Sequence of chain 1.D:
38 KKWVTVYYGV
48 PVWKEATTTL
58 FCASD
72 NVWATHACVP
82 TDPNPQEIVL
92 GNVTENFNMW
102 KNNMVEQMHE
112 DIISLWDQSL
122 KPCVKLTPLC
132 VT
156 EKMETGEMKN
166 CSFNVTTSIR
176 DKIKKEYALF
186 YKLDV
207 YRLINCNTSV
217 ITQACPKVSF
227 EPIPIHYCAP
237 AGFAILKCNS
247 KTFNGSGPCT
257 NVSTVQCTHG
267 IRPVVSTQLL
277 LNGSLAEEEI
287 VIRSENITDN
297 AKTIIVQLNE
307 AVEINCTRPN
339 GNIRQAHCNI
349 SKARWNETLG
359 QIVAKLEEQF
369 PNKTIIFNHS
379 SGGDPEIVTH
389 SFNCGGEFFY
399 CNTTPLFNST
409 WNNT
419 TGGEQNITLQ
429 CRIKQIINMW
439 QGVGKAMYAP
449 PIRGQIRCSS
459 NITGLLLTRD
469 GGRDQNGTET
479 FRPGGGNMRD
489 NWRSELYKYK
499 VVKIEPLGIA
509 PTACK

The small molecule below binds the protein below.
Small molecule (SMILES): CC(=O)N[C@@H]1[C@@H](O)[C@H](O)[C@@H](CO)O[C@H]1O

Binding-site contacts:
Ligand atom C4 contacts residue ASN354 of chain 1.D at 4.2 Å.
Ligand atom C7 contacts residue ASN354 of chain 1.D at 3.3 Å.
Ligand atom C1 contacts residue ASN354 of chain 1.D at 1.4 Å.
Ligand atom C2 contacts residue ASN354 of chain 1.D at 2.5 Å.
Ligand atom C8 contacts residue ASN354 of chain 1.D at 3.9 Å.
Ligand atom C3 contacts residue TRP409 of chain 1.D at 3.9 Å (hydrophobic).
Ligand atom O7 contacts residue LYS350 of chain 1.D at 3.6 Å.
Ligand atom O7 contacts residue ASN354 of chain 1.D at 3.2 Å (h-bond).
Ligand atom C3 contacts residue ASN354 of chain 1.D at 3.8 Å.
Ligand atom O5 contacts residue ASN354 of chain 1.D at 2.3 Å (h-bond).
Ligand atom C8 contacts residue ASN406 of chain 1.D at 4.5 Å.
Ligand atom C7 contacts residue LYS350 of chain 1.D at 4.5 Å.
Ligand atom N2 contacts residue ASN354 of chain 1.D at 3.0 Å (h-bond).
Ligand atom O3 contacts residue TRP409 of chain 1.D at 4.1 Å.
Ligand atom C4 contacts residue TRP409 of chain 1.D at 4.5 Å (hydrophobic).
Ligand atom C5 contacts residue ASN354 of chain 1.D at 3.6 Å.
Ligand atom O4 contacts residue TRP409 of chain 1.D at 3.9 Å.